The protein below binds the small molecule below.
Small molecule (SMILES): NC(=[NH2+])NCCC[C@H](N)C(=O)O

Binding-site contacts:
Ligand atom C contacts residue GLN211 of chain 1.A at 3.6 Å.
Ligand atom NH2 contacts residue PRO298 of chain 1.A at 3.9 Å.
Ligand atom N contacts residue GLU325 of chain 1.A at 2.9 Å (salt-bridge).
Ligand atom NH2 contacts residue TRP320 of chain 1.A at 2.9 Å (h-bond).
Ligand atom CD contacts residue VAL300 of chain 1.A at 4.2 Å (hydrophobic).
Ligand atom CZ contacts residue HEM1 of chain 1.E at 3.8 Å.
Ligand atom CZ contacts residue PRO298 of chain 1.A at 3.9 Å (hydrophobic).
Ligand atom C contacts residue GLU325 of chain 1.A at 4.0 Å.
Ligand atom CB contacts residue TYR321 of chain 1.A at 4.1 Å (hydrophobic).
Ligand atom CD contacts residue HEM1 of chain 1.E at 4.1 Å.
Ligand atom CB contacts residue GLN211 of chain 1.A at 4.1 Å.
Ligand atom O contacts residue ASN330 of chain 1.A at 3.9 Å.
Ligand atom N contacts residue HEM1 of chain 1.E at 3.1 Å (h-bond).
Ligand atom NH2 contacts residue HEM1 of chain 1.E at 3.6 Å.
Ligand atom NH2 contacts residue GLU325 of chain 1.A at 3.0 Å (salt-bridge).
Ligand atom NH2 contacts residue TYR321 of chain 1.A at 3.7 Å.
Ligand atom CD contacts residue GLU325 of chain 1.A at 3.4 Å.
Ligand atom CA contacts residue HEM1 of chain 1.E at 4.2 Å.
Ligand atom O contacts residue ARG214 of chain 1.A at 4.2 Å.
Ligand atom CA contacts residue GLN211 of chain 1.A at 3.8 Å.
Ligand atom NE contacts residue GLU325 of chain 1.A at 2.5 Å (salt-bridge).
Ligand atom CZ contacts residue TRP320 of chain 1.A at 4.0 Å (hydrophobic).
Ligand atom CG contacts residue GLU325 of chain 1.A at 3.1 Å.
Ligand atom NE contacts residue HEM1 of chain 1.E at 4.0 Å.
Ligand atom CZ contacts residue GLU325 of chain 1.A at 3.5 Å.
Ligand atom CG contacts residue HEM1 of chain 1.E at 4.3 Å.
Ligand atom OXT contacts residue ASN330 of chain 1.A at 2.7 Å (h-bond).
Ligand atom NE contacts residue PRO298 of chain 1.A at 4.1 Å.
Ligand atom OXT contacts residue GLU325 of chain 1.A at 3.9 Å.
Ligand atom NH1 contacts residue PRO298 of chain 1.A at 4.0 Å.
Ligand atom CA contacts residue GLU325 of chain 1.A at 3.4 Å.
Ligand atom NH1 contacts residue HEM1 of chain 1.E at 3.4 Å (h-bond).
Ligand atom O contacts residue GLN211 of chain 1.A at 2.8 Å (h-bond).
Ligand atom C contacts residue TYR321 of chain 1.A at 3.5 Å (hydrophobic).
Ligand atom CB contacts residue GLU325 of chain 1.A at 2.9 Å.
Ligand atom O contacts residue TYR321 of chain 1.A at 2.8 Å (h-bond).
Ligand atom NH2 contacts residue MET322 of chain 1.A at 4.2 Å.
Ligand atom O contacts residue TYR295 of chain 1.A at 3.8 Å.
Ligand atom C contacts residue ASN330 of chain 1.A at 3.6 Å.
Ligand atom OXT contacts residue TYR321 of chain 1.A at 3.4 Å.

Sequence of chain 1.A:
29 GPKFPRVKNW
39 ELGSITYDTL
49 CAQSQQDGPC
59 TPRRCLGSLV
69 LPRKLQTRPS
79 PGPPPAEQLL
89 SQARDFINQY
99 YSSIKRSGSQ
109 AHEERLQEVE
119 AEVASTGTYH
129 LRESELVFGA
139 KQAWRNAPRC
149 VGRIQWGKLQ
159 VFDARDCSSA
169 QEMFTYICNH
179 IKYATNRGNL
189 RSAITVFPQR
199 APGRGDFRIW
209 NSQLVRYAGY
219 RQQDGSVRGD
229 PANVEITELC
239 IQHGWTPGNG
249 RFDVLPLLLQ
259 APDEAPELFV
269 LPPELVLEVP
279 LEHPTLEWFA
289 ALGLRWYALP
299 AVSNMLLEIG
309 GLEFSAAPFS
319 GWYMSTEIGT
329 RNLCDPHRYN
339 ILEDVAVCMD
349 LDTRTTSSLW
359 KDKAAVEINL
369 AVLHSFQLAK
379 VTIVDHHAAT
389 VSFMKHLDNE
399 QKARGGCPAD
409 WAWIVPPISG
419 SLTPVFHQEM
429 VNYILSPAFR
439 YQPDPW